A small-molecule ligand and the protein it binds are described below.
Small molecule (SMILES): CC(=O)N[C@H]1[C@H](O[C@H]2[C@H](O)[C@@H](NC(C)=O)CO[C@@H]2CO)O[C@H](CO)[C@@H](O)[C@@H]1O

Binding-site contacts:
Ligand atom C3 contacts residue ASN25 of chain 1.C at 3.8 Å.
Ligand atom C1 contacts residue ASN25 of chain 1.C at 1.4 Å.
Ligand atom C5 contacts residue ASN25 of chain 1.C at 3.6 Å.
Ligand atom C7 contacts residue ASN25 of chain 1.C at 3.3 Å.
Ligand atom O5 contacts residue ASN25 of chain 1.C at 2.3 Å (h-bond).
Ligand atom C4 contacts residue ASN25 of chain 1.C at 4.2 Å.
Ligand atom C1 contacts residue THR17 of chain 1.C at 4.2 Å.
Ligand atom N2 contacts residue ASN25 of chain 1.C at 3.0 Å (h-bond).
Ligand atom O7 contacts residue ASN25 of chain 1.C at 3.1 Å (h-bond).
Ligand atom C2 contacts residue ASN25 of chain 1.C at 2.5 Å.
Ligand atom C8 contacts residue ASN25 of chain 1.C at 3.9 Å.

Sequence of chain 1.C:
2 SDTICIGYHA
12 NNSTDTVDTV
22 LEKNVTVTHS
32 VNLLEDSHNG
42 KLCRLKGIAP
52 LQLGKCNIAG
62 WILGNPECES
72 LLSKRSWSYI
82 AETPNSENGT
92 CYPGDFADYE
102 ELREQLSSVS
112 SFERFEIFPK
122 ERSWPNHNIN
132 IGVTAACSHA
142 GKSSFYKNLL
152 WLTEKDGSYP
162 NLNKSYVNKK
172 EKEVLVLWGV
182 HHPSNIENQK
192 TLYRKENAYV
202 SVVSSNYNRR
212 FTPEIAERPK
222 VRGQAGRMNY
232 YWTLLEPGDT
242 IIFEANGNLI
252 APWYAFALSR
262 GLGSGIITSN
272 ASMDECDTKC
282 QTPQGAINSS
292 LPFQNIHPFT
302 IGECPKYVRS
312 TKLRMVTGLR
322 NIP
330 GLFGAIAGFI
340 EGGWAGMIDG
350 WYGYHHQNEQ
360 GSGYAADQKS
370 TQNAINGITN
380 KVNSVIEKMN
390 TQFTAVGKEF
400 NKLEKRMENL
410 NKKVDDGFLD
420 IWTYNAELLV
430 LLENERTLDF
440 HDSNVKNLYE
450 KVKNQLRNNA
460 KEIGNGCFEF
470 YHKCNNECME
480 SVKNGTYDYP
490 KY